The protein below binds the small molecule below.
Small molecule (SMILES): Nc1ncnc2c1ncn2[C@@H]1O[C@H](CO[P](=O)(O)O[P](=O)(O)NP(=O)(O)O)[C@@H](O)[C@H]1O

Sequence of chain 2.A:
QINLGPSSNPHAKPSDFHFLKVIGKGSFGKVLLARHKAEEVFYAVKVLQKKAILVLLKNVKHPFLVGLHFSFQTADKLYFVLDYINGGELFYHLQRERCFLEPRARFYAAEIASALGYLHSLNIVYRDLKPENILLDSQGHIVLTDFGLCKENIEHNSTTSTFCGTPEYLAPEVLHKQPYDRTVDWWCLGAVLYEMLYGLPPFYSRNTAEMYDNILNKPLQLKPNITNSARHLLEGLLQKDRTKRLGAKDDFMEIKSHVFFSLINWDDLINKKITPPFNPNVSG

Sequence of chain 1.A:
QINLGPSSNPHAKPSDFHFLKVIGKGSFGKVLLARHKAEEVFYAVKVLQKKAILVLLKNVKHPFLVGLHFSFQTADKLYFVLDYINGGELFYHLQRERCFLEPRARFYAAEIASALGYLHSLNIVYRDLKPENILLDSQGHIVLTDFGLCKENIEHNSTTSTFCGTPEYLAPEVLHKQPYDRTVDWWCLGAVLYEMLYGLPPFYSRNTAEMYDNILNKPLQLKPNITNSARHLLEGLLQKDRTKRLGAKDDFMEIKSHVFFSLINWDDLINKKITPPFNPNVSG

Binding-site contacts:
Ligand atom N3 contacts residue ILE46 of chain 2.A at 3.4 Å.
Ligand atom N3 contacts residue LEU171 of chain 2.A at 3.6 Å.
Ligand atom O1A contacts residue THR181 of chain 2.A at 3.0 Å (h-bond).
Ligand atom O3' contacts residue ARG132 of chain 1.A at 3.3 Å (salt-bridge).
Ligand atom PB contacts residue MG1 of chain 2.B at 3.1 Å.
Ligand atom PB contacts residue GLY49 of chain 2.A at 3.5 Å.
Ligand atom O2A contacts residue GLU168 of chain 2.A at 2.9 Å (salt-bridge).
Ligand atom C6 contacts residue ALA67 of chain 2.A at 3.6 Å (hydrophobic).
Ligand atom O2' contacts residue LEU171 of chain 2.A at 3.4 Å.
Ligand atom N6 contacts residue ALA67 of chain 2.A at 3.5 Å.
Ligand atom O3A contacts residue LYS69 of chain 2.A at 3.3 Å (salt-bridge).
Ligand atom C2' contacts residue GLU168 of chain 2.A at 3.5 Å.
Ligand atom O2B contacts residue GLY49 of chain 2.A at 3.5 Å.
Ligand atom O1B contacts residue MG1 of chain 2.B at 2.2 Å.
Ligand atom PB contacts residue SER50 of chain 2.A at 3.5 Å.
Ligand atom N6 contacts residue VAL102 of chain 2.A at 3.6 Å.
Ligand atom O2B contacts residue LYS69 of chain 2.A at 2.5 Å (salt-bridge).
Ligand atom O2B contacts residue PHE51 of chain 2.A at 2.9 Å (h-bond).
Ligand atom O2B contacts residue SER50 of chain 2.A at 3.4 Å (h-bond).
Ligand atom PA contacts residue MG1 of chain 2.B at 3.2 Å.
Ligand atom O1B contacts residue SER50 of chain 2.A at 2.7 Å (h-bond).
Ligand atom N6 contacts residue ASP119 of chain 2.A at 2.8 Å (salt-bridge).
Ligand atom O1A contacts residue ASN169 of chain 2.A at 3.5 Å (h-bond).
Ligand atom N1 contacts residue ILE121 of chain 2.A at 3.1 Å (h-bond).
Ligand atom O3A contacts residue MG1 of chain 2.B at 3.2 Å.
Ligand atom O3G contacts residue LYS166 of chain 2.A at 3.7 Å.
Ligand atom O2' contacts residue GLU168 of chain 2.A at 2.9 Å (salt-bridge).
Ligand atom PG contacts residue MG1 of chain 2.B at 3.5 Å.
Ligand atom O1G contacts residue PHE51 of chain 2.A at 3.2 Å.
Ligand atom C2 contacts residue ILE121 of chain 2.A at 3.4 Å (hydrophobic).
Ligand atom PG contacts residue LYS166 of chain 2.A at 3.4 Å.
Ligand atom O2G contacts residue ASN169 of chain 2.A at 3.2 Å (h-bond).
Ligand atom O2A contacts residue ASN169 of chain 2.A at 3.2 Å (h-bond).
Ligand atom O2A contacts residue MG1 of chain 2.B at 2.2 Å.
Ligand atom O2G contacts residue LYS166 of chain 2.A at 2.9 Å (salt-bridge).
Ligand atom O1B contacts residue GLY49 of chain 2.A at 3.1 Å.
Ligand atom PB contacts residue LYS69 of chain 2.A at 3.5 Å.
Ligand atom O3A contacts residue GLY49 of chain 2.A at 3.6 Å.
Ligand atom O2G contacts residue GLU168 of chain 2.A at 3.0 Å (salt-bridge).
Ligand atom O2G contacts residue MG1 of chain 2.B at 2.3 Å.